Binding-site contacts:
Ligand atom C25 contacts residue GLN513 of chain 1.C at 3.8 Å.
Ligand atom O1 contacts residue ILE572 of chain 1.C at 3.4 Å.
Ligand atom C18 contacts residue ARG529 of chain 1.C at 3.2 Å.
Ligand atom C30 contacts residue ARG687 of chain 1.C at 3.5 Å.
Ligand atom O10 contacts residue GLN513 of chain 1.C at 3.5 Å (h-bond).
Ligand atom O8 contacts residue PHE514 of chain 1.C at 3.2 Å (h-bond).
Ligand atom O11 contacts residue ARG529 of chain 1.C at 2.5 Å (salt-bridge).
Ligand atom O3 contacts residue LEU533 of chain 1.C at 3.8 Å.
Ligand atom C37 contacts residue GLN510 of chain 1.C at 3.4 Å.
Ligand atom C37 contacts residue SER509 of chain 1.C at 3.2 Å.
Ligand atom C37 contacts residue SER512 of chain 1.C at 3.2 Å.
Ligand atom C19 contacts residue ARG529 of chain 1.C at 3.8 Å.
Ligand atom C34 contacts residue GLN513 of chain 1.C at 3.4 Å.
Ligand atom C7 contacts residue LEU533 of chain 1.C at 3.8 Å (hydrophobic).
Ligand atom C16 contacts residue ARG529 of chain 1.C at 3.2 Å.
Ligand atom C5 contacts residue LEU533 of chain 1.C at 3.6 Å (hydrophobic).
Ligand atom O12 contacts residue ARG540 of chain 1.C at 2.4 Å (salt-bridge).
Ligand atom C19 contacts residue VAL516 of chain 1.C at 3.4 Å (hydrophobic).
Ligand atom C29 contacts residue GLN510 of chain 1.C at 3.5 Å.
Ligand atom C32 contacts residue PHE514 of chain 1.C at 3.5 Å (hydrophobic).
Ligand atom O6 contacts residue GLN513 of chain 1.C at 3.6 Å.
Ligand atom O2 contacts residue SER531 of chain 1.C at 2.5 Å (h-bond).
Ligand atom O9 contacts residue GLN513 of chain 1.C at 3.0 Å.
Ligand atom C15 contacts residue ARG529 of chain 1.C at 3.1 Å.
Ligand atom C4 contacts residue ARG540 of chain 1.C at 3.4 Å.
Ligand atom C14 contacts residue GLN510 of chain 1.C at 3.6 Å.
Ligand atom O9 contacts residue PHE514 of chain 1.C at 3.8 Å.
Ligand atom O3 contacts residue GLN510 of chain 1.C at 3.7 Å.
Ligand atom O8 contacts residue GLN513 of chain 1.C at 3.2 Å.
Ligand atom O10 contacts residue VAL516 of chain 1.C at 3.7 Å.
Ligand atom C8 contacts residue SER531 of chain 1.C at 3.5 Å.
Ligand atom O5 contacts residue GLN510 of chain 1.C at 3.2 Å.
Ligand atom C30 contacts residue PRO564 of chain 1.C at 3.7 Å (hydrophobic).
Ligand atom O4 contacts residue ARG540 of chain 1.C at 2.9 Å (salt-bridge).
Ligand atom C14 contacts residue LEU533 of chain 1.C at 3.7 Å (hydrophobic).
Ligand atom C20 contacts residue VAL516 of chain 1.C at 3.5 Å (hydrophobic).
Ligand atom C17 contacts residue ARG529 of chain 1.C at 3.2 Å.
Ligand atom O6 contacts residue GLN510 of chain 1.C at 3.2 Å (h-bond).
Ligand atom C14 contacts residue LEU511 of chain 1.C at 3.7 Å (hydrophobic).
Ligand atom C6 contacts residue LEU533 of chain 1.C at 3.4 Å (hydrophobic).

Sequence of chain 1.C:
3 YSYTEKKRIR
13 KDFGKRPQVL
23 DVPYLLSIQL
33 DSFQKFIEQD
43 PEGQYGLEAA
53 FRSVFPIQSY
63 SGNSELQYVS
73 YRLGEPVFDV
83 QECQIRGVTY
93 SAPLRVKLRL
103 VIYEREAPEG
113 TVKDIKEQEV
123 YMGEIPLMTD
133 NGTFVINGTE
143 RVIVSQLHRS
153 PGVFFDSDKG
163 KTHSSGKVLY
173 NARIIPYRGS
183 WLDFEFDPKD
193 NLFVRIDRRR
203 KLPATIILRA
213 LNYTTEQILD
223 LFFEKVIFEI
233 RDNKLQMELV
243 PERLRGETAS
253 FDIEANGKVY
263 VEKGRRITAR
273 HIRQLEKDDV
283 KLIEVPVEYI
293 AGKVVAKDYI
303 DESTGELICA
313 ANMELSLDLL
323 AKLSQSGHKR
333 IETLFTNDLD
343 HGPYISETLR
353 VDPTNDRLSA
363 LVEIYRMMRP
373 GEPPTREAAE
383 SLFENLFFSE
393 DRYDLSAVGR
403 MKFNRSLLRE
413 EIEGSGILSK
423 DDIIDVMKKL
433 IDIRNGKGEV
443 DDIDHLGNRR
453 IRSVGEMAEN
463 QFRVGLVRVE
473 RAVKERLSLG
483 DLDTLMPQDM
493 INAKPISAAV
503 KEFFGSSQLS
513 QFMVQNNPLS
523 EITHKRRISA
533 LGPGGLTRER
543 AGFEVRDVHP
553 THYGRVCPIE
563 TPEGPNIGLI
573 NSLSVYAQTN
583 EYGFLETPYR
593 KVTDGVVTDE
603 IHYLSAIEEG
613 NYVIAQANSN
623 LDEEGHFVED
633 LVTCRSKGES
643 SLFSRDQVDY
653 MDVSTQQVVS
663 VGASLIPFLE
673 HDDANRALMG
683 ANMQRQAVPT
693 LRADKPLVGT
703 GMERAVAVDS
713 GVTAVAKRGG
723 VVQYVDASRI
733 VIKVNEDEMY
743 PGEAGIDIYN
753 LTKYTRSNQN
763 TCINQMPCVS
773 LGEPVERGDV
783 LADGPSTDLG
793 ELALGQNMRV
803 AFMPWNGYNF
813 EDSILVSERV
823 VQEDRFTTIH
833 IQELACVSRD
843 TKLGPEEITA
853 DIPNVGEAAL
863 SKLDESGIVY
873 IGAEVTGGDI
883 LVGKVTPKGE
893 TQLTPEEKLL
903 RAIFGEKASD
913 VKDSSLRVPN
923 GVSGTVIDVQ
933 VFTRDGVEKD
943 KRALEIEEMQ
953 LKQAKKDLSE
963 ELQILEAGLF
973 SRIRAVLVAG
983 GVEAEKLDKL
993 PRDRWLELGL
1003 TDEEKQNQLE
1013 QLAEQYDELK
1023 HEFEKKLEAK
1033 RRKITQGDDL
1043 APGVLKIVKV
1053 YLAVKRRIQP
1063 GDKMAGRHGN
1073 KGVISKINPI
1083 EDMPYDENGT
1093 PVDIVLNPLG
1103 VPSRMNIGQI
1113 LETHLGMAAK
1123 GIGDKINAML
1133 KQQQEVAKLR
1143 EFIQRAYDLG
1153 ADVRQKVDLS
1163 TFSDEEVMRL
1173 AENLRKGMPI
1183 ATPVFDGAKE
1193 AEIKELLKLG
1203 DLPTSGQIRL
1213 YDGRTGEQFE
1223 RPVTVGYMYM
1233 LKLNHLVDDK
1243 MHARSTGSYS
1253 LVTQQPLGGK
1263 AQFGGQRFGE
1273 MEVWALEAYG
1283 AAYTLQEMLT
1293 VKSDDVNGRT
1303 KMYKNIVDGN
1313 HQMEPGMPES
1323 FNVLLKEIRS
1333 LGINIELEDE

This protein binds this small molecule.
Small molecule (SMILES): CO[C@H]1/C=C/O[C@@]2(C)Oc3c(C)c(O)c4c(O)c(c(/C=N/N5CCN(C)CC5)c(O)c4c3C2=O)NC(=O)/C(C)=C\C=C[C@H](C)[C@H](O)[C@@H](C)[C@@H](O)[C@@H](C)[C@H](OC(C)=O)[C@@H]1C